Sequence of chain 42.A:
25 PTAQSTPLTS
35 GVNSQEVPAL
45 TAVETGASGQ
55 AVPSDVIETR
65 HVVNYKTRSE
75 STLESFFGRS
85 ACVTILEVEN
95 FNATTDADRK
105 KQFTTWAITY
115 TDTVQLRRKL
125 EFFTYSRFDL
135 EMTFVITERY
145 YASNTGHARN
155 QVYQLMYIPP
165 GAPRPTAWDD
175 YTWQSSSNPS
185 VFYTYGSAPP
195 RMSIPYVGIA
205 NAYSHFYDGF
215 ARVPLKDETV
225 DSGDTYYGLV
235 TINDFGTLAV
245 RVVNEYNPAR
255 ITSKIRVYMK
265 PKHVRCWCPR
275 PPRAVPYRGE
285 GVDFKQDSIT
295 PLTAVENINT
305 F

Sequence of chain 41.A:
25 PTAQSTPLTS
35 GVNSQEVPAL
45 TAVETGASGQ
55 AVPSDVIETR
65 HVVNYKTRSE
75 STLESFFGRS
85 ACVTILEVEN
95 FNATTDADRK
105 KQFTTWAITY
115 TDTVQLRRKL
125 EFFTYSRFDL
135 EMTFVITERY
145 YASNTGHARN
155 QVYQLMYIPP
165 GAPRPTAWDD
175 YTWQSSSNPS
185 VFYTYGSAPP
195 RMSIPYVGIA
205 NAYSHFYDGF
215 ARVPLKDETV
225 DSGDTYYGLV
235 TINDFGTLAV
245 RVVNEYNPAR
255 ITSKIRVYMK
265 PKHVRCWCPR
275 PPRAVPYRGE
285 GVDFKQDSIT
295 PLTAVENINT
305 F

The protein below binds the small molecule below.
Small molecule (SMILES): CC(=O)N[C@H]1[C@H]([C@H](O)[C@H](O)CO)O[C@@](O)(C(=O)O)C[C@@H]1O

Binding-site contacts:
Ligand atom C6 contacts residue ALA146 of chain 42.A at 4.3 Å (hydrophobic).
Ligand atom C8 contacts residue TYR145 of chain 42.A at 4.2 Å (hydrophobic).
Ligand atom C9 contacts residue ALA146 of chain 42.A at 4.4 Å (hydrophobic).
Ligand atom O1A contacts residue SER147 of chain 42.A at 3.1 Å (h-bond).
Ligand atom O10 contacts residue ASN96 of chain 41.A at 4.2 Å.
Ligand atom O1B contacts residue ALA146 of chain 42.A at 4.3 Å.
Ligand atom C1 contacts residue PRO252 of chain 41.A at 4.1 Å (hydrophobic).
Ligand atom C5 contacts residue TYR250 of chain 41.A at 4.3 Å (hydrophobic).
Ligand atom C11 contacts residue TYR145 of chain 42.A at 3.7 Å (hydrophobic).
Ligand atom C11 contacts residue ARG143 of chain 42.A at 3.9 Å.
Ligand atom C3 contacts residue PRO252 of chain 41.A at 4.4 Å (hydrophobic).
Ligand atom C6 contacts residue TYR145 of chain 42.A at 3.4 Å (hydrophobic).
Ligand atom C1 contacts residue SER147 of chain 42.A at 3.6 Å.
Ligand atom C10 contacts residue TYR250 of chain 41.A at 2.8 Å (hydrophobic).
Ligand atom C4 contacts residue TYR145 of chain 42.A at 3.6 Å (hydrophobic).
Ligand atom C4 contacts residue PRO252 of chain 41.A at 4.3 Å (hydrophobic).
Ligand atom N5 contacts residue TYR250 of chain 41.A at 3.8 Å.
Ligand atom N5 contacts residue TYR145 of chain 42.A at 2.6 Å (h-bond).
Ligand atom O1A contacts residue ALA146 of chain 42.A at 3.2 Å.
Ligand atom C1 contacts residue ALA146 of chain 42.A at 4.0 Å (hydrophobic).
Ligand atom C5 contacts residue TYR145 of chain 42.A at 3.3 Å (hydrophobic).
Ligand atom O9 contacts residue ALA146 of chain 42.A at 3.3 Å.
Ligand atom O4 contacts residue PRO252 of chain 41.A at 4.0 Å.
Ligand atom C7 contacts residue TYR145 of chain 42.A at 3.9 Å (hydrophobic).
Ligand atom O4 contacts residue TYR250 of chain 41.A at 3.0 Å.
Ligand atom O8 contacts residue TYR145 of chain 42.A at 4.2 Å.
Ligand atom O1B contacts residue PRO252 of chain 41.A at 3.4 Å.
Ligand atom O4 contacts residue ASN251 of chain 41.A at 4.3 Å.
Ligand atom C11 contacts residue TYR250 of chain 41.A at 3.0 Å (hydrophobic).
Ligand atom C4 contacts residue TYR250 of chain 41.A at 4.2 Å (hydrophobic).
Ligand atom C10 contacts residue TYR145 of chain 42.A at 3.6 Å (hydrophobic).
Ligand atom O4 contacts residue TYR145 of chain 42.A at 4.2 Å.
Ligand atom O1B contacts residue SER147 of chain 42.A at 2.7 Å (h-bond).
Ligand atom O10 contacts residue TYR250 of chain 41.A at 2.2 Å (h-bond).
Ligand atom C8 contacts residue ALA146 of chain 42.A at 4.4 Å (hydrophobic).